Sequence of chain 1.A:
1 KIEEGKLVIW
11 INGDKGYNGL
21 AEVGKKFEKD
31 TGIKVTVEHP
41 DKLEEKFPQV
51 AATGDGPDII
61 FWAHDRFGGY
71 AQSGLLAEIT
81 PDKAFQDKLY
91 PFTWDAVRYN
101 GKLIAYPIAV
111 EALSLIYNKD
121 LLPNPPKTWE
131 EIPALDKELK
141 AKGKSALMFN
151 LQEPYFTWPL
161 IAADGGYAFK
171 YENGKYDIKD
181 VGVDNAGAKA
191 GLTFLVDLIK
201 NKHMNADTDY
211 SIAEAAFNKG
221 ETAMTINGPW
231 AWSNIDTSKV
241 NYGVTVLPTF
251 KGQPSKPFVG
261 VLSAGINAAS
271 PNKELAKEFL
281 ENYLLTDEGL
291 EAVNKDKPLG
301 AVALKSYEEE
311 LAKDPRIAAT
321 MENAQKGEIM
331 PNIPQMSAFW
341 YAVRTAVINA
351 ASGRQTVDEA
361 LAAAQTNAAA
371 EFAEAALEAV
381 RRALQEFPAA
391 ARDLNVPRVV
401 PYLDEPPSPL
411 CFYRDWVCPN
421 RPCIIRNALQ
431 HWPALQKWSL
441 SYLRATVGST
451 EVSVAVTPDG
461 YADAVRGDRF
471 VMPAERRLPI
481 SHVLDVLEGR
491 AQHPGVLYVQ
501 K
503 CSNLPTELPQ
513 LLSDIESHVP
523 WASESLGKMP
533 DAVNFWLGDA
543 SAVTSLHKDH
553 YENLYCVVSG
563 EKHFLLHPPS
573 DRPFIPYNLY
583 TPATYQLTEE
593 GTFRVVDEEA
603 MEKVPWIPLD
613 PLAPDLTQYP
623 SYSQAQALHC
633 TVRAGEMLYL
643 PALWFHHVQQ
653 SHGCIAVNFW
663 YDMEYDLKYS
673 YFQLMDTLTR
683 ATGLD

A protein and the small-molecule ligand that binds it are described below.
Small molecule (SMILES): OC[C@H]1O[C@H](O)[C@H](O)[C@@H](O)[C@@H]1O

Binding-site contacts:
Ligand atom C6 contacts residue PHE156 of chain 1.A at 3.7 Å (hydrophobic).
Ligand atom C1 contacts residue ASP14 of chain 1.A at 3.1 Å.
Ligand atom O2 contacts residue ASP14 of chain 1.A at 4.4 Å.
Ligand atom O4 contacts residue GLC1 of chain 1.D at 2.0 Å (h-bond).
Ligand atom O2 contacts residue LYS15 of chain 1.A at 3.0 Å (salt-bridge).
Ligand atom C6 contacts residue GLU153 of chain 1.A at 4.4 Å.
Ligand atom C2 contacts residue GLU111 of chain 1.A at 3.5 Å.
Ligand atom O3 contacts residue TYR155 of chain 1.A at 3.9 Å.
Ligand atom C3 contacts residue GLU111 of chain 1.A at 4.2 Å.
Ligand atom O4 contacts residue TYR155 of chain 1.A at 4.0 Å.
Ligand atom O5 contacts residue TRP230 of chain 1.A at 3.8 Å.
Ligand atom C4 contacts residue GLC1 of chain 1.D at 3.2 Å.
Ligand atom C3 contacts residue GLC1 of chain 1.D at 3.1 Å.
Ligand atom C3 contacts residue TYR155 of chain 1.A at 4.5 Å (hydrophobic).
Ligand atom C1 contacts residue TRP230 of chain 1.A at 3.4 Å (hydrophobic).
Ligand atom O5 contacts residue PHE156 of chain 1.A at 4.3 Å.
Ligand atom O6 contacts residue GLC1 of chain 1.D at 4.4 Å.
Ligand atom C2 contacts residue ASP14 of chain 1.A at 4.4 Å.
Ligand atom C2 contacts residue TYR155 of chain 1.A at 4.4 Å (hydrophobic).
Ligand atom O1 contacts residue ASP14 of chain 1.A at 2.5 Å (salt-bridge).
Ligand atom C6 contacts residue TYR155 of chain 1.A at 4.0 Å (hydrophobic).
Ligand atom O1 contacts residue LYS15 of chain 1.A at 3.6 Å (salt-bridge).
Ligand atom O3 contacts residue GLC1 of chain 1.D at 2.5 Å (h-bond).
Ligand atom C5 contacts residue GLC1 of chain 1.D at 4.1 Å.
Ligand atom C6 contacts residue GLC1 of chain 1.D at 3.8 Å.
Ligand atom O2 contacts residue GLU111 of chain 1.A at 2.5 Å (salt-bridge).
Ligand atom O1 contacts residue ASN12 of chain 1.A at 3.7 Å.
Ligand atom O2 contacts residue TRP230 of chain 1.A at 3.6 Å.
Ligand atom O3 contacts residue GLU111 of chain 1.A at 3.7 Å.
Ligand atom C2 contacts residue LYS15 of chain 1.A at 4.2 Å.
Ligand atom O5 contacts residue ASP14 of chain 1.A at 3.8 Å.
Ligand atom O6 contacts residue PHE156 of chain 1.A at 4.0 Å.
Ligand atom C5 contacts residue TYR155 of chain 1.A at 4.3 Å (hydrophobic).
Ligand atom C4 contacts residue TYR155 of chain 1.A at 3.7 Å (hydrophobic).
Ligand atom C2 contacts residue GLC1 of chain 1.D at 4.5 Å.
Ligand atom O5 contacts residue TYR155 of chain 1.A at 4.5 Å.
Ligand atom C1 contacts residue LYS15 of chain 1.A at 4.2 Å.
Ligand atom O3 contacts residue ALA63 of chain 1.A at 3.8 Å.
Ligand atom O6 contacts residue GLU153 of chain 1.A at 3.5 Å.
Ligand atom C2 contacts residue TRP230 of chain 1.A at 3.4 Å (hydrophobic).